The small molecule below binds the protein below.
Small molecule (SMILES): OC[C@H]1O[C@@H](O)[C@H](O)[C@@H](O)[C@@H]1O

Sequence of chain 1.A:
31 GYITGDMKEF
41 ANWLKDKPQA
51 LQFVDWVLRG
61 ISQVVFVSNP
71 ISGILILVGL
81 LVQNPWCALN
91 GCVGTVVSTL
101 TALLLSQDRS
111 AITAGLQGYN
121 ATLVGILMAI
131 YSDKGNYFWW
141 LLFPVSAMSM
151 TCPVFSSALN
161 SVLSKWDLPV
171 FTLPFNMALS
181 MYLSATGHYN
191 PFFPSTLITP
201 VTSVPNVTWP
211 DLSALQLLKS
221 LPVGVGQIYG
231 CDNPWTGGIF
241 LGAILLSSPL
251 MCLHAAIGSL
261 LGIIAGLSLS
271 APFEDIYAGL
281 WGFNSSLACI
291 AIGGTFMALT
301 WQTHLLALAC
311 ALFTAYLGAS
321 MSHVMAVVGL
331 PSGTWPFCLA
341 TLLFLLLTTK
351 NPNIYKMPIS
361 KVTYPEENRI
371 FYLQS

Binding-site contacts:
Ligand atom C6 contacts residue TRP139 of chain 1.A at 3.4 Å (hydrophobic).
Ligand atom O4 contacts residue TYR137 of chain 1.A at 4.1 Å.
Ligand atom O5 contacts residue TYR137 of chain 1.A at 4.2 Å.
Ligand atom C4 contacts residue TYR137 of chain 1.A at 4.0 Å (hydrophobic).
Ligand atom C6 contacts residue TYR137 of chain 1.A at 3.8 Å (hydrophobic).
Ligand atom C5 contacts residue TYR137 of chain 1.A at 4.4 Å (hydrophobic).
Ligand atom O6 contacts residue TRP139 of chain 1.A at 4.2 Å.
Ligand atom O4 contacts residue TRP139 of chain 1.A at 3.4 Å (h-bond).
Ligand atom O6 contacts residue TYR137 of chain 1.A at 3.7 Å.